Sequence of chain 1.D:
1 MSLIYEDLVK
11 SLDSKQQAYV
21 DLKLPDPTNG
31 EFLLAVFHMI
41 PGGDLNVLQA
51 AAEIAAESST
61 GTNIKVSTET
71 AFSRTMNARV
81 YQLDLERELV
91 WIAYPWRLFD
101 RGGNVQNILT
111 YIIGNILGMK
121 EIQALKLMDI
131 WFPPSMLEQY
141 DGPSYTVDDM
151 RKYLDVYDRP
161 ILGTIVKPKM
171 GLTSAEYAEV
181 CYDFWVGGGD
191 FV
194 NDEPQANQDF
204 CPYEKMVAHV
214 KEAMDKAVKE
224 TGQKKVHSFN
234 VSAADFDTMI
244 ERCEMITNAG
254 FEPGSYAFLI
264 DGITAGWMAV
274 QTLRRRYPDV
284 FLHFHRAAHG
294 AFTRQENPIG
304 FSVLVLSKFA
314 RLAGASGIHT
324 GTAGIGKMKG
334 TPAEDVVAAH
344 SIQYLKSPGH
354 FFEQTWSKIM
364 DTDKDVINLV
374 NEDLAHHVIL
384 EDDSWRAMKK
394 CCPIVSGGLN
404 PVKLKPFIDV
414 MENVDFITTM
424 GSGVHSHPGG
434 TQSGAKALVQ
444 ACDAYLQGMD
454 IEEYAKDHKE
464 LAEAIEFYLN

Sequence of chain 1.C:
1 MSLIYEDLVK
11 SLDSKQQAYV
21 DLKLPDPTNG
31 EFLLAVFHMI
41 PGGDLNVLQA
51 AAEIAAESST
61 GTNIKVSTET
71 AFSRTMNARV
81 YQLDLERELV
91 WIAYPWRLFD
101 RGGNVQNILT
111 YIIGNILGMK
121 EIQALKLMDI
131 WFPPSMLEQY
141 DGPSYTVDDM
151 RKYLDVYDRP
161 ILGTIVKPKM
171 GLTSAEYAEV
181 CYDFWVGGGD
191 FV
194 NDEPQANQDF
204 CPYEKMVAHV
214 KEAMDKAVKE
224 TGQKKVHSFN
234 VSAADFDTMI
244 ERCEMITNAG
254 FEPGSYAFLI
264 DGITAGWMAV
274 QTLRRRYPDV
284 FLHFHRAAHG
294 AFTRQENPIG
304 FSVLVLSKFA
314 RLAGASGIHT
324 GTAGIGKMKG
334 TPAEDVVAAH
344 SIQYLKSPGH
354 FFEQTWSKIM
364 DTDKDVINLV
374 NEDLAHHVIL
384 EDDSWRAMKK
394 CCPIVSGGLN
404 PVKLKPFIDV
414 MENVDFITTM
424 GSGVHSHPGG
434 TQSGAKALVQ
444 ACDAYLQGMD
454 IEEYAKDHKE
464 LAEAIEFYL

Binding-site contacts:
Ligand atom O3 contacts residue KCX193 of chain 1.C at 2.8 Å (h-bond).
Ligand atom O3 contacts residue ASN115 of chain 1.D at 3.0 Å (h-bond).
Ligand atom O3 contacts residue HIS288 of chain 1.C at 2.9 Å (h-bond).
Ligand atom O3P contacts residue GLY401 of chain 1.C at 2.8 Å (h-bond).
Ligand atom C5 contacts residue ASN115 of chain 1.D at 3.4 Å.
Ligand atom O7 contacts residue GLU196 of chain 1.C at 3.1 Å (salt-bridge).
Ligand atom C contacts residue MG1 of chain 1.O at 2.8 Å.
Ligand atom O4 contacts residue SER399 of chain 1.C at 3.0 Å (h-bond).
Ligand atom O2 contacts residue MG1 of chain 1.O at 2.2 Å.
Ligand atom O2P contacts residue LYS167 of chain 1.C at 3.5 Å (salt-bridge).
Ligand atom O1 contacts residue LYS167 of chain 1.C at 3.0 Å (salt-bridge).
Ligand atom O4P contacts residue ARG289 of chain 1.C at 3.1 Å (salt-bridge).
Ligand atom O7 contacts residue ASP195 of chain 1.C at 3.0 Å (salt-bridge).
Ligand atom O2P contacts residue SER425 of chain 1.C at 2.8 Å (h-bond).
Ligand atom C contacts residue LYS167 of chain 1.C at 3.5 Å.
Ligand atom C contacts residue ASN115 of chain 1.D at 3.4 Å.
Ligand atom C2 contacts residue MG1 of chain 1.O at 2.8 Å.
Ligand atom O2 contacts residue ILE165 of chain 1.C at 3.5 Å.
Ligand atom O6P contacts residue ARG289 of chain 1.C at 2.8 Å (salt-bridge).
Ligand atom O4 contacts residue GLY400 of chain 1.C at 3.1 Å (h-bond).
Ligand atom O5 contacts residue MET331 of chain 1.C at 3.4 Å.
Ligand atom O3 contacts residue MG1 of chain 1.O at 2.2 Å.
Ligand atom C3 contacts residue KCX193 of chain 1.C at 3.1 Å.
Ligand atom O5P contacts residue SER399 of chain 1.C at 3.4 Å (h-bond).
Ligand atom O3 contacts residue GLU196 of chain 1.C at 3.0 Å (salt-bridge).
Ligand atom O5P contacts residue HIS322 of chain 1.C at 2.9 Å (h-bond).
Ligand atom O1P contacts residue GLY424 of chain 1.C at 3.1 Å (h-bond).
Ligand atom O2P contacts residue THR62 of chain 1.D at 3.0 Å (h-bond).
Ligand atom O2 contacts residue KCX193 of chain 1.C at 3.1 Å (h-bond).
Ligand atom O3P contacts residue LYS330 of chain 1.C at 2.7 Å (salt-bridge).
Ligand atom O7 contacts residue ASN115 of chain 1.D at 3.1 Å (h-bond).
Ligand atom O7 contacts residue LYS169 of chain 1.C at 3.0 Å (salt-bridge).
Ligand atom O1P contacts residue ILE165 of chain 1.C at 3.4 Å.
Ligand atom O2P contacts residue GLY424 of chain 1.C at 3.4 Å.
Ligand atom O6 contacts residue LYS330 of chain 1.C at 3.0 Å (salt-bridge).
Ligand atom O2 contacts residue ASP195 of chain 1.C at 3.5 Å (salt-bridge).
Ligand atom O7 contacts residue LYS167 of chain 1.C at 3.3 Å (salt-bridge).
Ligand atom O7 contacts residue MG1 of chain 1.O at 2.1 Å.
Ligand atom C3 contacts residue MG1 of chain 1.O at 3.0 Å.
Ligand atom O2 contacts residue LYS167 of chain 1.C at 3.2 Å (salt-bridge).

A small-molecule ligand and the protein it binds are described below.
Small molecule (SMILES): O=C(O)[C@@](O)(COP(=O)(O)O)[C@H](O)[C@H](O)COP(=O)(O)O